Binding-site contacts:
Ligand atom C1 contacts residue ASN12 of chain 34.H at 2.2 Å.
Ligand atom O5 contacts residue ASN12 of chain 34.H at 2.7 Å (h-bond).
Ligand atom N2 contacts residue ASN12 of chain 34.H at 3.8 Å.
Ligand atom C5 contacts residue ASN12 of chain 34.H at 4.1 Å.
Ligand atom O7 contacts residue ASN12 of chain 34.H at 3.6 Å.
Ligand atom C2 contacts residue ASN12 of chain 34.H at 3.2 Å.
Ligand atom C7 contacts residue ASN12 of chain 34.H at 3.9 Å.

A protein and the small-molecule ligand that binds it are described below.
Small molecule (SMILES): CC(=O)N[C@H]1[C@H](O[C@H]2[C@H](O)[C@@H](NC(C)=O)CO[C@@H]2CO)O[C@H](CO)[C@@H](O)[C@@H]1O

Sequence of chain 34.H:
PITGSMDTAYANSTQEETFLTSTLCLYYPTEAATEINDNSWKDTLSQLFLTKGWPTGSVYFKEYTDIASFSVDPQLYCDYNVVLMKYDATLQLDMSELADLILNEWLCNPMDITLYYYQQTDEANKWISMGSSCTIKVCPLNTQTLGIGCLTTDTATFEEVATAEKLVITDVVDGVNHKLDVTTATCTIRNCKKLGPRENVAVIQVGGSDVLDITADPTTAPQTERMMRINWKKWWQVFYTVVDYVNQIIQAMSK